This small molecule binds to this protein.
Small molecule (SMILES): Nc1nc2c(ncn2[C@@H]2O[C@H](CO[P](=O)(O)O[C@@H]3[C@H](O)[C@@H](CO)O[C@H]3n3ccc(=O)[nH]c3=O)[C@@H](O)[C@H]2O)c(=O)[nH]1

Sequence of chain 1.B:
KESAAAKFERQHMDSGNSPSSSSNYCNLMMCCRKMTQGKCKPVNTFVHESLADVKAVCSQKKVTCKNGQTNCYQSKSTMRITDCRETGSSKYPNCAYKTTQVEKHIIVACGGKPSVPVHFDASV

Binding-site contacts:
Ligand atom N3G contacts residue U2G1 of chain 1.J at 3.1 Å (h-bond).
Ligand atom O6G contacts residue THR45 of chain 1.A at 2.9 Å (h-bond).
Ligand atom O3D contacts residue LYS104 of chain 1.A at 3.2 Å.
Ligand atom C6G contacts residue THR45 of chain 1.A at 3.7 Å.
Ligand atom C6G contacts residue ASN44 of chain 1.A at 3.8 Å.
Ligand atom O4B contacts residue ARG85 of chain 1.A at 3.4 Å (salt-bridge).
Ligand atom O6G contacts residue SO41 of chain 1.G at 3.7 Å.
Ligand atom C2G contacts residue SO41 of chain 1.G at 3.6 Å.
Ligand atom O6G contacts residue HIS12 of chain 1.B at 2.9 Å.
Ligand atom O3B contacts residue ALA122 of chain 1.A at 3.7 Å.
Ligand atom C2B contacts residue LYS66 of chain 1.A at 3.5 Å.
Ligand atom O2P contacts residue SER123 of chain 1.A at 3.2 Å (h-bond).
Ligand atom N9G contacts residue VAL43 of chain 1.A at 3.7 Å.
Ligand atom C8G contacts residue THR45 of chain 1.A at 3.5 Å.
Ligand atom C2B contacts residue ASP121 of chain 1.A at 3.3 Å.
Ligand atom O6G contacts residue PHE120 of chain 1.A at 3.6 Å.
Ligand atom N7G contacts residue VAL43 of chain 1.A at 3.8 Å.
Ligand atom O4B contacts residue VAL43 of chain 1.A at 3.8 Å.
Ligand atom N2G contacts residue PHE120 of chain 1.A at 3.6 Å.
Ligand atom O2P contacts residue ALA122 of chain 1.A at 3.4 Å.
Ligand atom C6G contacts residue PHE120 of chain 1.A at 3.6 Å (hydrophobic).
Ligand atom C2G contacts residue U2G1 of chain 1.J at 3.5 Å.
Ligand atom O2D contacts residue SER123 of chain 1.A at 3.5 Å (h-bond).
Ligand atom N7G contacts residue PHE120 of chain 1.A at 3.7 Å.
Ligand atom C8G contacts residue VAL43 of chain 1.A at 3.4 Å (hydrophobic).
Ligand atom O1P contacts residue SER123 of chain 1.A at 2.5 Å (h-bond).
Ligand atom C2G contacts residue PHE120 of chain 1.A at 3.4 Å (hydrophobic).
Ligand atom O6G contacts residue ASN44 of chain 1.A at 3.4 Å.
Ligand atom N2G contacts residue SO41 of chain 1.G at 2.9 Å (h-bond).
Ligand atom C5G contacts residue THR45 of chain 1.A at 3.8 Å.
Ligand atom O2D contacts residue LYS104 of chain 1.A at 3.7 Å.
Ligand atom N7G contacts residue THR45 of chain 1.A at 2.6 Å (h-bond).
Ligand atom N1G contacts residue SO41 of chain 1.G at 2.8 Å (h-bond).
Ligand atom C5G contacts residue PHE120 of chain 1.A at 3.6 Å (hydrophobic).
Ligand atom O2B contacts residue LYS66 of chain 1.A at 2.9 Å.
Ligand atom C6G contacts residue SO41 of chain 1.G at 3.7 Å.
Ligand atom O3D contacts residue SER123 of chain 1.A at 2.9 Å (h-bond).
Ligand atom N2G contacts residue U2G1 of chain 1.J at 3.0 Å (h-bond).
Ligand atom N1G contacts residue PHE120 of chain 1.A at 3.4 Å (h-bond).
Ligand atom P contacts residue SER123 of chain 1.A at 3.4 Å.

Sequence of chain 1.A:
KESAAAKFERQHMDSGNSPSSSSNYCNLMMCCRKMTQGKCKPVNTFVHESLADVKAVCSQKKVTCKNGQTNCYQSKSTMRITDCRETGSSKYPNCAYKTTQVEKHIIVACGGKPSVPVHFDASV